This small molecule binds to this protein.
Small molecule (SMILES): CC(=O)N[C@H]1[C@H](O[C@H]2[C@H](O)[C@@H](NC(C)=O)CO[C@@H]2CO)O[C@H](CO)[C@@H](O)[C@@H]1O

Binding-site contacts:
Ligand atom C3 contacts residue ASN332 of chain 1.A at 3.8 Å.
Ligand atom C8 contacts residue SER333 of chain 1.A at 3.4 Å.
Ligand atom O5 contacts residue SER357 of chain 1.A at 3.9 Å.
Ligand atom C8 contacts residue NAG1 of chain 1.O at 4.3 Å.
Ligand atom C7 contacts residue ASN332 of chain 1.A at 3.5 Å.
Ligand atom C4 contacts residue ASN332 of chain 1.A at 4.2 Å.
Ligand atom C2 contacts residue SER333 of chain 1.A at 4.3 Å.
Ligand atom C5 contacts residue ASN332 of chain 1.A at 3.7 Å.
Ligand atom O6 contacts residue NAG2 of chain 1.O at 4.2 Å.
Ligand atom C2 contacts residue ASN332 of chain 1.A at 2.5 Å.
Ligand atom N2 contacts residue ASN332 of chain 1.A at 2.9 Å (h-bond).
Ligand atom C8 contacts residue THR341 of chain 1.A at 3.2 Å.
Ligand atom O5 contacts residue ASN332 of chain 1.A at 2.4 Å (h-bond).
Ligand atom O7 contacts residue ASN355 of chain 1.A at 3.6 Å (h-bond).
Ligand atom C1 contacts residue SER357 of chain 1.A at 4.0 Å.
Ligand atom O3 contacts residue NAG1 of chain 1.O at 3.8 Å.
Ligand atom C1 contacts residue SER333 of chain 1.A at 4.1 Å.
Ligand atom C7 contacts residue NAG1 of chain 1.O at 3.5 Å.
Ligand atom C1 contacts residue ASN332 of chain 1.A at 1.4 Å.
Ligand atom N2 contacts residue NAG1 of chain 1.O at 4.2 Å.
Ligand atom C2 contacts residue NAG1 of chain 1.O at 4.3 Å.
Ligand atom C7 contacts residue SER333 of chain 1.A at 3.7 Å.
Ligand atom N2 contacts residue SER333 of chain 1.A at 3.3 Å (h-bond).
Ligand atom O7 contacts residue ASN332 of chain 1.A at 3.6 Å.
Ligand atom O7 contacts residue NAG1 of chain 1.O at 2.8 Å (h-bond).

Sequence of chain 1.A:
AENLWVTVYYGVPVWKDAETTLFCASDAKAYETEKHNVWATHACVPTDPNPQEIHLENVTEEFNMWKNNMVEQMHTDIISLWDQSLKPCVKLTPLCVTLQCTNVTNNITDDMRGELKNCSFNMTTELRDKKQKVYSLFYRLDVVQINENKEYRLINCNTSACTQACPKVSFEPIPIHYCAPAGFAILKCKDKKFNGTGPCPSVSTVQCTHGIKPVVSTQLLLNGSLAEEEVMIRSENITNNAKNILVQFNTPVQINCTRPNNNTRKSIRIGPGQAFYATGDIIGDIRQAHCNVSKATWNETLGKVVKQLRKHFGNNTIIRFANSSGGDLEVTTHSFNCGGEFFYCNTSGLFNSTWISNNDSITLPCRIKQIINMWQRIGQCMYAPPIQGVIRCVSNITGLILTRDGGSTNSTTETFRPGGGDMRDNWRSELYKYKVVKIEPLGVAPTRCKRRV